A protein and the small-molecule ligand that binds it are described below.
Small molecule (SMILES): CC(=O)N[C@H]1[C@H](O[C@H]2[C@H](O)[C@@H](NC(C)=O)CO[C@@H]2CO)O[C@H](CO)[C@@H](O[C@@H]2O[C@H](CO)[C@@H](O[C@@H]3O[C@H](CO)[C@@H](O[C@H]4O[C@H](CO)[C@@H](O[C@@H]5O[C@H](CO)[C@@H](O)[C@H](O)[C@@H]5O)[C@H](O)[C@@H]4O)[C@H](O)[C@@H]3O)[C@H](O)[C@@H]2O)[C@@H]1O

Sequence of chain 1.A:
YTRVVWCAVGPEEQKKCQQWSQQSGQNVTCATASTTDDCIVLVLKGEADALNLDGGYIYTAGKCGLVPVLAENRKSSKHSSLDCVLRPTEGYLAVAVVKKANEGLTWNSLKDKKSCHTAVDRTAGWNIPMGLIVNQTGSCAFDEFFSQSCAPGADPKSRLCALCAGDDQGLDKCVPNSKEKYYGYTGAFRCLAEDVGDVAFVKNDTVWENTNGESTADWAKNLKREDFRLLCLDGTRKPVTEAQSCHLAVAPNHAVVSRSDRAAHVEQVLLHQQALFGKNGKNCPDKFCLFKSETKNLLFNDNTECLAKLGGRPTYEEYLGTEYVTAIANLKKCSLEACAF

Binding-site contacts:
Ligand atom O6 contacts residue LYS75 of chain 1.A at 4.5 Å.
Ligand atom C7 contacts residue LEU93 of chain 1.A at 3.9 Å (hydrophobic).
Ligand atom C1 contacts residue ASP205 of chain 1.A at 4.3 Å.
Ligand atom C8 contacts residue LEU93 of chain 1.A at 3.5 Å (hydrophobic).
Ligand atom O5 contacts residue TRP208 of chain 1.A at 3.6 Å.
Ligand atom C8 contacts residue GLU214 of chain 1.A at 3.9 Å.
Ligand atom C7 contacts residue ASN204 of chain 1.A at 3.4 Å.
Ligand atom C6 contacts residue TRP208 of chain 1.A at 3.7 Å (hydrophobic).
Ligand atom O5 contacts residue ASN204 of chain 1.A at 2.3 Å (h-bond).
Ligand atom O6 contacts residue ASP205 of chain 1.A at 2.7 Å (salt-bridge).
Ligand atom C8 contacts residue ASN204 of chain 1.A at 4.4 Å.
Ligand atom C2 contacts residue ASN204 of chain 1.A at 2.4 Å.
Ligand atom C8 contacts residue GLN244 of chain 1.A at 3.5 Å.
Ligand atom O6 contacts residue SER76 of chain 1.A at 4.4 Å.
Ligand atom C6 contacts residue SER80 of chain 1.A at 4.4 Å.
Ligand atom O3 contacts residue SER77 of chain 1.A at 3.3 Å (h-bond).
Ligand atom C5 contacts residue TRP208 of chain 1.A at 3.7 Å (hydrophobic).
Ligand atom O7 contacts residue GLN244 of chain 1.A at 4.2 Å.
Ligand atom O4 contacts residue LYS75 of chain 1.A at 4.4 Å.
Ligand atom C8 contacts residue TRP208 of chain 1.A at 4.2 Å (hydrophobic).
Ligand atom C7 contacts residue TRP208 of chain 1.A at 4.4 Å (hydrophobic).
Ligand atom C1 contacts residue TRP208 of chain 1.A at 3.9 Å (hydrophobic).
Ligand atom O7 contacts residue ASN204 of chain 1.A at 3.7 Å.
Ligand atom C5 contacts residue ASP205 of chain 1.A at 4.1 Å.
Ligand atom O2 contacts residue LYS75 of chain 1.A at 3.9 Å.
Ligand atom C6 contacts residue ASP205 of chain 1.A at 3.7 Å.
Ligand atom C3 contacts residue ASN204 of chain 1.A at 3.8 Å.
Ligand atom C5 contacts residue ASN204 of chain 1.A at 3.7 Å.
Ligand atom O2 contacts residue SER77 of chain 1.A at 4.0 Å.
Ligand atom C4 contacts residue ASN204 of chain 1.A at 4.3 Å.
Ligand atom O7 contacts residue LEU93 of chain 1.A at 3.8 Å.
Ligand atom O5 contacts residue SER77 of chain 1.A at 4.1 Å.
Ligand atom O2 contacts residue SER76 of chain 1.A at 4.3 Å.
Ligand atom C7 contacts residue GLN244 of chain 1.A at 4.3 Å.
Ligand atom O6 contacts residue GLU209 of chain 1.A at 4.3 Å.
Ligand atom O7 contacts residue TRP208 of chain 1.A at 3.8 Å.
Ligand atom C1 contacts residue ASN204 of chain 1.A at 1.4 Å.
Ligand atom O5 contacts residue ASP205 of chain 1.A at 3.5 Å (salt-bridge).
Ligand atom C8 contacts residue ALA243 of chain 1.A at 4.1 Å (hydrophobic).
Ligand atom N2 contacts residue ASN204 of chain 1.A at 3.0 Å (h-bond).